Binding-site contacts:
Ligand atom OAA contacts residue 2WN1 of chain 2.C at 0.6 Å (h-bond).
Ligand atom CAN contacts residue 4B81 of chain 2.D at 0.0 Å.
Ligand atom CAE contacts residue 2WN1 of chain 2.C at 0.3 Å.
Ligand atom NAL contacts residue 2WN1 of chain 1.C at 0.1 Å (h-bond).
Ligand atom CAT contacts residue 2WN1 of chain 1.C at 0.1 Å.
Ligand atom CAN contacts residue 2WN1 of chain 2.C at 0.1 Å.
Ligand atom CAG contacts residue 2WN1 of chain 1.C at 0.1 Å.
Ligand atom CAG contacts residue 4B81 of chain 2.D at 0.3 Å.
Ligand atom OAA contacts residue 4B81 of chain 2.D at 0.6 Å (h-bond).
Ligand atom CAS contacts residue 2WN1 of chain 1.C at 0.2 Å.
Ligand atom OAM contacts residue 2WN1 of chain 1.C at 0.1 Å (h-bond).
Ligand atom CAR contacts residue 2WN1 of chain 1.C at 0.1 Å.
Ligand atom CAF contacts residue 2WN1 of chain 1.C at 0.1 Å.
Ligand atom CAP contacts residue 4B81 of chain 2.D at 0.6 Å.
Ligand atom CAN contacts residue 2WN1 of chain 1.C at 0.1 Å.
Ligand atom CAH contacts residue 2WN1 of chain 1.C at 0.1 Å.
Ligand atom CAI contacts residue 2WN1 of chain 1.C at 0.6 Å.
Ligand atom OAA contacts residue 2WN1 of chain 1.C at 0.1 Å (h-bond).
Ligand atom CAF contacts residue 2WN1 of chain 2.C at 0.2 Å.
Ligand atom CAP contacts residue 2WN1 of chain 1.C at 0.7 Å.
Ligand atom CAH contacts residue 2WN1 of chain 2.C at 0.2 Å.
Ligand atom CAU contacts residue 2WN1 of chain 2.C at 0.1 Å.
Ligand atom CAG contacts residue 2WN1 of chain 2.C at 0.4 Å.
Ligand atom CAH contacts residue 4B81 of chain 2.D at 0.3 Å.
Ligand atom CAE contacts residue 2WN1 of chain 1.C at 0.1 Å.
Ligand atom CAO contacts residue 2WN1 of chain 1.C at 0.6 Å.
Ligand atom CAQ contacts residue 4B81 of chain 2.D at 0.0 Å.
Ligand atom NAK contacts residue 2WN1 of chain 1.C at 0.1 Å (h-bond).
Ligand atom CAJ contacts residue 4B81 of chain 2.D at 0.6 Å.
Ligand atom CAQ contacts residue 2WN1 of chain 2.C at 0.1 Å.
Ligand atom CAJ contacts residue 2WN1 of chain 2.C at 0.7 Å.
Ligand atom OAB contacts residue 2WN1 of chain 1.C at 0.2 Å (h-bond).
Ligand atom CAJ contacts residue 2WN1 of chain 1.C at 0.6 Å.
Ligand atom CAQ contacts residue 2WN1 of chain 1.C at 0.1 Å.
Ligand atom CAT contacts residue 4B81 of chain 2.D at 0.7 Å.
Ligand atom CAU contacts residue 4B81 of chain 2.D at 0.0 Å.
Ligand atom CAT contacts residue 2WN1 of chain 2.C at 0.6 Å.
Ligand atom CAU contacts residue 2WN1 of chain 1.C at 0.1 Å.
Ligand atom CAE contacts residue 4B81 of chain 2.D at 0.3 Å.
Ligand atom CAF contacts residue 4B81 of chain 2.D at 0.3 Å.

A protein and the small-molecule ligand that binds it are described below.
Small molecule (SMILES): Oc1ccc(-c2nnc(-c3cc(Cl)c(O)c(Cl)c3)o2)cc1

Sequence of chain 1.A:
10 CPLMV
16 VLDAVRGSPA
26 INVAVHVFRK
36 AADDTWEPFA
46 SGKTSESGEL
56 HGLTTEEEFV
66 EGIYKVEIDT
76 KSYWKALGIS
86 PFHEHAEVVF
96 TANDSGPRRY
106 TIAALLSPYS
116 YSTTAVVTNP

Sequence of chain 2.A:
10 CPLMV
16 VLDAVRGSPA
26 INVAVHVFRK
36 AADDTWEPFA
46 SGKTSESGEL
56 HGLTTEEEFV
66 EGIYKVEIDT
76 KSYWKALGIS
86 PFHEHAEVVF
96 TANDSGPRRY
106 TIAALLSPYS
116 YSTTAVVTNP